Sequence of chain 1.A:
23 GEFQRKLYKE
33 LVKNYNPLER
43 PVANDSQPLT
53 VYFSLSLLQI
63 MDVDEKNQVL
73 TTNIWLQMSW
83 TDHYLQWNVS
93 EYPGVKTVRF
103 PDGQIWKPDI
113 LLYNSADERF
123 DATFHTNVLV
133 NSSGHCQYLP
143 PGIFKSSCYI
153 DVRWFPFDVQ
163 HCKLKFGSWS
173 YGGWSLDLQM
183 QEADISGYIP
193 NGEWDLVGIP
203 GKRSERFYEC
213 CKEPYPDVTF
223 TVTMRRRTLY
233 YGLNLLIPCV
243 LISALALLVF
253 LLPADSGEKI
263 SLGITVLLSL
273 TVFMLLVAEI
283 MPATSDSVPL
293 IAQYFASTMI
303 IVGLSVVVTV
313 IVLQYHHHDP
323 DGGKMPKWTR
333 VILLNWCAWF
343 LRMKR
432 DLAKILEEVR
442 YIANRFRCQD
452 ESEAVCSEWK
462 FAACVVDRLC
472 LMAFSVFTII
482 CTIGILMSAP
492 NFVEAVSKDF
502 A

Binding-site contacts:
Ligand atom C1 contacts residue SER48 of chain 1.A at 3.8 Å.
Ligand atom N2 contacts residue ASN46 of chain 1.A at 2.9 Å (h-bond).
Ligand atom O5 contacts residue SER48 of chain 1.A at 3.6 Å.
Ligand atom C6 contacts residue GLN49 of chain 1.A at 3.4 Å.
Ligand atom C2 contacts residue ASN46 of chain 1.A at 2.5 Å.
Ligand atom C6 contacts residue SER48 of chain 1.A at 4.3 Å.
Ligand atom C1 contacts residue ASN46 of chain 1.A at 1.4 Å.
Ligand atom C8 contacts residue ASN46 of chain 1.A at 4.3 Å.
Ligand atom C5 contacts residue GLN49 of chain 1.A at 3.5 Å.
Ligand atom C5 contacts residue ASN46 of chain 1.A at 3.7 Å.
Ligand atom O5 contacts residue ASN46 of chain 1.A at 2.4 Å (h-bond).
Ligand atom C3 contacts residue ASN46 of chain 1.A at 3.8 Å.
Ligand atom C5 contacts residue SER48 of chain 1.A at 3.9 Å.
Ligand atom O7 contacts residue ASN46 of chain 1.A at 4.3 Å.
Ligand atom O6 contacts residue GLN49 of chain 1.A at 3.7 Å.
Ligand atom C4 contacts residue ASN46 of chain 1.A at 4.2 Å.
Ligand atom O5 contacts residue GLN49 of chain 1.A at 2.5 Å (h-bond).
Ligand atom C1 contacts residue GLN49 of chain 1.A at 3.5 Å.
Ligand atom C7 contacts residue ASN46 of chain 1.A at 3.9 Å.

A protein and the small-molecule ligand that binds it are described below.
Small molecule (SMILES): CC(=O)N[C@@H]1[C@@H](O)[C@H](O)[C@@H](CO)O[C@H]1O